Binding-site contacts:
Ligand atom N04 contacts residue SER144 of chain 2.A at 3.4 Å (h-bond).
Ligand atom F33 contacts residue HIS164 of chain 2.A at 3.3 Å.
Ligand atom O09 contacts residue SER144 of chain 2.A at 3.1 Å (h-bond).
Ligand atom N19 contacts residue THR26 of chain 2.A at 3.1 Å (h-bond).
Ligand atom C01 contacts residue ASN142 of chain 2.A at 3.3 Å.
Ligand atom F31 contacts residue ASP187 of chain 2.A at 3.0 Å.
Ligand atom C20 contacts residue THR25 of chain 2.A at 3.6 Å.
Ligand atom C34 contacts residue HIS164 of chain 2.A at 3.2 Å.
Ligand atom O09 contacts residue CYS145 of chain 2.A at 3.0 Å (h-bond).
Ligand atom C03 contacts residue GLU166 of chain 2.A at 3.0 Å.
Ligand atom C03 contacts residue PHE140 of chain 2.A at 3.1 Å (hydrophobic).
Ligand atom N04 contacts residue PHE140 of chain 2.A at 3.4 Å.
Ligand atom O36 contacts residue MET165 of chain 2.A at 3.0 Å.
Ligand atom C21 contacts residue THR26 of chain 2.A at 3.3 Å.
Ligand atom C34 contacts residue HIS41 of chain 2.A at 3.6 Å.
Ligand atom N19 contacts residue THR25 of chain 2.A at 3.6 Å.
Ligand atom F33 contacts residue HIS41 of chain 2.A at 3.4 Å.
Ligand atom N02 contacts residue LEU141 of chain 2.A at 3.6 Å.
Ligand atom N02 contacts residue GLU166 of chain 2.A at 3.6 Å.
Ligand atom C18 contacts residue THR24 of chain 2.A at 3.0 Å.
Ligand atom C21 contacts residue THR25 of chain 2.A at 3.6 Å.
Ligand atom N04 contacts residue HIS163 of chain 2.A at 3.1 Å (h-bond).
Ligand atom F28 contacts residue GLN189 of chain 2.A at 2.7 Å.
Ligand atom CL2 contacts residue CYS145 of chain 2.A at 3.5 Å.
Ligand atom N37 contacts residue LEU141 of chain 2.A at 3.6 Å (h-bond).
Ligand atom C01 contacts residue GLU166 of chain 2.A at 3.6 Å.
Ligand atom C32 contacts residue HIS164 of chain 2.A at 3.5 Å.
Ligand atom C06 contacts residue HIS163 of chain 2.A at 3.5 Å.
Ligand atom C20 contacts residue THR26 of chain 2.A at 3.5 Å.
Ligand atom F33 contacts residue CYS145 of chain 2.A at 3.7 Å.
Ligand atom O36 contacts residue HIS164 of chain 2.A at 3.4 Å (h-bond).
Ligand atom C06 contacts residue SER144 of chain 2.A at 3.4 Å.
Ligand atom O36 contacts residue GLU166 of chain 2.A at 3.3 Å (salt-bridge).
Ligand atom C08 contacts residue CYS145 of chain 2.A at 3.6 Å (hydrophobic).
Ligand atom C35 contacts residue HIS164 of chain 2.A at 3.5 Å.
Ligand atom F31 contacts residue HIS41 of chain 2.A at 3.5 Å.
Ligand atom C05 contacts residue SER144 of chain 2.A at 3.4 Å.
Ligand atom C05 contacts residue LEU141 of chain 2.A at 3.7 Å (hydrophobic).
Ligand atom C32 contacts residue HIS41 of chain 2.A at 3.4 Å.
Ligand atom O09 contacts residue GLY143 of chain 2.A at 3.0 Å (h-bond).

Sequence of chain 1.A:
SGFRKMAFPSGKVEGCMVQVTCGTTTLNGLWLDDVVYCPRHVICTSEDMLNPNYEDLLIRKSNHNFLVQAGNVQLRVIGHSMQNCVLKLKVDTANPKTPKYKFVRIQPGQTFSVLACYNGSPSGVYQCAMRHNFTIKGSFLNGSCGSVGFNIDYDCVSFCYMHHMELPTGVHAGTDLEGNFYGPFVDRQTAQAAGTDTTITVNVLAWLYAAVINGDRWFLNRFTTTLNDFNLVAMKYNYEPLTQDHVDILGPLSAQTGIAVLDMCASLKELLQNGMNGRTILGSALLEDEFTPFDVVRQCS

Sequence of chain 2.A:
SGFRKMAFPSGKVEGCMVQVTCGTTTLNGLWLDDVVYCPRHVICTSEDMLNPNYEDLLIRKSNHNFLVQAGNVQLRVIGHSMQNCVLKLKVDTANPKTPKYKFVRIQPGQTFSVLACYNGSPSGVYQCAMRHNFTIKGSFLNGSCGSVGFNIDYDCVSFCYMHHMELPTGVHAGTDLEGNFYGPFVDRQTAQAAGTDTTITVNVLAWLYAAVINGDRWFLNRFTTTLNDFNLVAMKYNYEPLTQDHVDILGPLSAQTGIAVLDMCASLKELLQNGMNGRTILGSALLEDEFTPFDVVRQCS

The small molecule below binds the protein below.
Small molecule (SMILES): Cn1cnc(Cn2c(=O)nc(Nc3cc4cn(C)nc4cc3Cl)n(Cc3cc(F)c(F)cc3F)c2=O)n1